Sequence of chain 1.A:
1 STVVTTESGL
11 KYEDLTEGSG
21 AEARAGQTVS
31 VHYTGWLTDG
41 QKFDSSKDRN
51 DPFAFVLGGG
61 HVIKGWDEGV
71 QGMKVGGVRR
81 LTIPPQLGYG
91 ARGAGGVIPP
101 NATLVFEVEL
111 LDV

Binding-site contacts:
Ligand atom O3 contacts residue TYR89 of chain 1.A at 2.7 Å (h-bond).
Ligand atom C41 contacts residue HIS61 of chain 1.A at 3.7 Å.
Ligand atom C9 contacts residue ASP44 of chain 1.A at 3.8 Å.
Ligand atom O3 contacts residue PHE106 of chain 1.A at 3.5 Å.
Ligand atom O2 contacts residue TYR89 of chain 1.A at 3.9 Å.
Ligand atom C36 contacts residue PHE53 of chain 1.A at 3.5 Å (hydrophobic).
Ligand atom C4 contacts residue TRP66 of chain 1.A at 3.7 Å (hydrophobic).
Ligand atom C10 contacts residue ASP44 of chain 1.A at 3.5 Å.
Ligand atom C5 contacts residue PHE53 of chain 1.A at 3.8 Å (hydrophobic).
Ligand atom C11 contacts residue TYR89 of chain 1.A at 3.7 Å (hydrophobic).
Ligand atom O10 contacts residue HIS61 of chain 1.A at 2.5 Å (h-bond).
Ligand atom C42 contacts residue TYR89 of chain 1.A at 3.5 Å (hydrophobic).
Ligand atom O5 contacts residue TYR33 of chain 1.A at 3.5 Å (h-bond).
Ligand atom C30 contacts residue TYR89 of chain 1.A at 3.6 Å (hydrophobic).
Ligand atom O4 contacts residue PHE106 of chain 1.A at 3.8 Å.
Ligand atom C14 contacts residue ASP44 of chain 1.A at 3.6 Å.
Ligand atom C41 contacts residue PHE53 of chain 1.A at 3.8 Å (hydrophobic).
Ligand atom O4 contacts residue TYR33 of chain 1.A at 3.3 Å.
Ligand atom C6 contacts residue TYR33 of chain 1.A at 3.8 Å (hydrophobic).
Ligand atom O6 contacts residue ASP44 of chain 1.A at 2.8 Å (salt-bridge).
Ligand atom C8 contacts residue TYR89 of chain 1.A at 3.3 Å (hydrophobic).
Ligand atom C24 contacts residue HIS61 of chain 1.A at 3.8 Å.
Ligand atom N7 contacts residue TYR89 of chain 1.A at 3.7 Å.
Ligand atom C2 contacts residue TYR89 of chain 1.A at 3.5 Å (hydrophobic).
Ligand atom C45 contacts residue GLY88 of chain 1.A at 3.2 Å.
Ligand atom O2 contacts residue ILE63 of chain 1.A at 2.8 Å (h-bond).
Ligand atom C35 contacts residue ILE98 of chain 1.A at 3.8 Å (hydrophobic).
Ligand atom O4 contacts residue PHE43 of chain 1.A at 3.5 Å.
Ligand atom C3 contacts residue TRP66 of chain 1.A at 3.5 Å (hydrophobic).
Ligand atom O5 contacts residue ASP44 of chain 1.A at 3.3 Å (salt-bridge).
Ligand atom O2 contacts residue VAL62 of chain 1.A at 3.2 Å.
Ligand atom O4 contacts residue ASP44 of chain 1.A at 3.4 Å (salt-bridge).
Ligand atom C36 contacts residue TYR33 of chain 1.A at 3.7 Å (hydrophobic).
Ligand atom C5 contacts residue TYR33 of chain 1.A at 3.7 Å (hydrophobic).
Ligand atom C1 contacts residue TYR89 of chain 1.A at 3.3 Å (hydrophobic).
Ligand atom C29 contacts residue TYR89 of chain 1.A at 3.7 Å (hydrophobic).
Ligand atom C27 contacts residue TYR89 of chain 1.A at 3.7 Å (hydrophobic).
Ligand atom C4 contacts residue PHE53 of chain 1.A at 3.4 Å (hydrophobic).
Ligand atom O1 contacts residue TYR89 of chain 1.A at 3.5 Å (h-bond).
Ligand atom C35 contacts residue TYR89 of chain 1.A at 3.7 Å (hydrophobic).

A protein and the small-molecule ligand that binds it are described below.
Small molecule (SMILES): C=CC[C@@H]1/C=C(\C)C[C@H](C)C[C@H](OC)[C@H]2O[C@@](O)(C(=O)C(=O)N3CCCC[C@H]3C(=O)O[C@H](/C(C)=C/[C@@H]3CC[C@@H](O)[C@H](OC)C3)[C@H](C)[C@@H](O)CC1=O)[C@H](C)C[C@@H]2OC